A small-molecule ligand and the protein it binds are described below.
Small molecule (SMILES): CC(=O)N[C@@H]1[C@@H](O)[C@H](O)[C@@H](CO)O[C@H]1O

Binding-site contacts:
Ligand atom C5 contacts residue ASN706 of chain 1.A at 3.6 Å.
Ligand atom C1 contacts residue ASN706 of chain 1.A at 1.4 Å.
Ligand atom C4 contacts residue ASN706 of chain 1.A at 4.2 Å.
Ligand atom N2 contacts residue ASN706 of chain 1.A at 2.9 Å (h-bond).
Ligand atom O5 contacts residue TYR793 of chain 1.B at 4.4 Å.
Ligand atom O5 contacts residue ASN706 of chain 1.A at 2.4 Å (h-bond).
Ligand atom C7 contacts residue ASN706 of chain 1.A at 3.6 Å.
Ligand atom O7 contacts residue ASN706 of chain 1.A at 4.0 Å.
Ligand atom C3 contacts residue ASN706 of chain 1.A at 3.8 Å.
Ligand atom C2 contacts residue ASN706 of chain 1.A at 2.5 Å.

Sequence of chain 1.B:
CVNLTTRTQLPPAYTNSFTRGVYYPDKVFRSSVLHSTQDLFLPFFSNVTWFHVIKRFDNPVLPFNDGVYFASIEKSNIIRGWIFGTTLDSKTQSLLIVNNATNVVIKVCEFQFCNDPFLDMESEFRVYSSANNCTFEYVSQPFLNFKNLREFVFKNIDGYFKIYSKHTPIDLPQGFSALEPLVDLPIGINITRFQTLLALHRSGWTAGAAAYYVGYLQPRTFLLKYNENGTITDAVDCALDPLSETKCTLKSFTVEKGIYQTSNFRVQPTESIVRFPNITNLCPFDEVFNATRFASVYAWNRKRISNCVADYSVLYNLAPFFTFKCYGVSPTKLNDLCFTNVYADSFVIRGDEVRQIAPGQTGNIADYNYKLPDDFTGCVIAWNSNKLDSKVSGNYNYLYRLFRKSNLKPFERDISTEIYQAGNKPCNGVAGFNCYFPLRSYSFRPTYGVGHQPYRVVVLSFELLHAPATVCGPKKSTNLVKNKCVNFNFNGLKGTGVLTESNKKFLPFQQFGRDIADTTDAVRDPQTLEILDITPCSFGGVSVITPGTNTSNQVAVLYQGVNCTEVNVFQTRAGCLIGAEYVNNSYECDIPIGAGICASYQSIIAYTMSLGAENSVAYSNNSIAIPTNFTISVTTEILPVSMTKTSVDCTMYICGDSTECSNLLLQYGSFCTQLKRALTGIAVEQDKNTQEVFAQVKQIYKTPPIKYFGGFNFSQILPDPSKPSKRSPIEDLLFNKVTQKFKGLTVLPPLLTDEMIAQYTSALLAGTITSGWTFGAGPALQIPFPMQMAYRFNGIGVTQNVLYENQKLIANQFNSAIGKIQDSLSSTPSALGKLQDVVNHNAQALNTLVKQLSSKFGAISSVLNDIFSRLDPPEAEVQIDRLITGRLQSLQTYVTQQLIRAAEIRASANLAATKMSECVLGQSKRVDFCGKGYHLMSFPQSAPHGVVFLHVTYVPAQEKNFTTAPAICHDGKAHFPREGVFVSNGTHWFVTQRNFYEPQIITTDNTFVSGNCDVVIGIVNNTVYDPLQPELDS

Sequence of chain 1.A:
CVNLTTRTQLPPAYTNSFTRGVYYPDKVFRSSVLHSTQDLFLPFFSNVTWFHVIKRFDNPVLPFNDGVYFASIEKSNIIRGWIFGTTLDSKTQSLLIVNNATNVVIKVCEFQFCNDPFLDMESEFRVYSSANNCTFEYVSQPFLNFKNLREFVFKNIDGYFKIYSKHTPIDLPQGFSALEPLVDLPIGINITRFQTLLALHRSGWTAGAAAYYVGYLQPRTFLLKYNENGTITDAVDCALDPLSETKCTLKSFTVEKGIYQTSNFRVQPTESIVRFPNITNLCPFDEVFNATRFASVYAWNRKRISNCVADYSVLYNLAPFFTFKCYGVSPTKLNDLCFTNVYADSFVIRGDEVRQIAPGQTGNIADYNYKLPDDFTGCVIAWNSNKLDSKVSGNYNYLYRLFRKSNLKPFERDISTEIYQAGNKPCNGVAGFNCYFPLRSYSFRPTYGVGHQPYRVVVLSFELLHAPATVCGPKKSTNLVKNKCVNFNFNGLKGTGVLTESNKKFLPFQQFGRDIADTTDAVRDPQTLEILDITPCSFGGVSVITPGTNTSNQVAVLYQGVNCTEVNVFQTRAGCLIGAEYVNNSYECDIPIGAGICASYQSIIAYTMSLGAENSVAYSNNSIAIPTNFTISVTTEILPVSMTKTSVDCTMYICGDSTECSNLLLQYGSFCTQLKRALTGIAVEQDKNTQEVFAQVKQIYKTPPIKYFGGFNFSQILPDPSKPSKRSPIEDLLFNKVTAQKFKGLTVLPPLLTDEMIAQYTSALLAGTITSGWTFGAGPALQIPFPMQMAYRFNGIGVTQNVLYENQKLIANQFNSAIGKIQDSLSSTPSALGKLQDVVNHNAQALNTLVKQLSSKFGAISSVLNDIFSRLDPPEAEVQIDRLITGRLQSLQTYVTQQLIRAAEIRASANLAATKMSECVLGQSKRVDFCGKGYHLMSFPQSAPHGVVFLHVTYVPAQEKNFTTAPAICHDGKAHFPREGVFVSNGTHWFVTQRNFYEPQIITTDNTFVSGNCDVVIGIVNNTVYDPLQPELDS